Sequence of chain 31.A:
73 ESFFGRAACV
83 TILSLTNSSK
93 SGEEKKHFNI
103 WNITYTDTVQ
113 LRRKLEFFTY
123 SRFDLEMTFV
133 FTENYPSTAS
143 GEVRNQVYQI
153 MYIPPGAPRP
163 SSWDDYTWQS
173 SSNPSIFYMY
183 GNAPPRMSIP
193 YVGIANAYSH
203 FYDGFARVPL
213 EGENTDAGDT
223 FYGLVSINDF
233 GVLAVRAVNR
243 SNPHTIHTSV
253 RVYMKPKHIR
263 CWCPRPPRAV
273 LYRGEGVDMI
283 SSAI

Sequence of chain 35.C:
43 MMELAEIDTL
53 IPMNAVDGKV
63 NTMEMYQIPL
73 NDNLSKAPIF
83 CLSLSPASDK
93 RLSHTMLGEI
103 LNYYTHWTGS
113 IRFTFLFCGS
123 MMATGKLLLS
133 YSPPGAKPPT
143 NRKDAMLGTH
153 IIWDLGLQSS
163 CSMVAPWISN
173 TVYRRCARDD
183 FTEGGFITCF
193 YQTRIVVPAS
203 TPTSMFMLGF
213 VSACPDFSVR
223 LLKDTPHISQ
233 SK

The protein below binds the small molecule below.
Small molecule (SMILES): CC[C@H](C)[C@H](NC(=O)[C@@H](N)CC(C)C)C(=O)NCC(=O)N[C@@H](CCCN=C(N)N)C(=O)N[C@H](C=O)[C@@H](C)O

Binding-site contacts:
Ligand atom CZ contacts residue SER86 of chain 31.A at 3.2 Å.
Ligand atom NH2 contacts residue LYS98 of chain 31.A at 2.7 Å (salt-bridge).
Ligand atom CZ contacts residue LEU87 of chain 31.A at 4.2 Å (hydrophobic).
Ligand atom CD1 contacts residue ILE84 of chain 31.A at 4.0 Å (hydrophobic).
Ligand atom C contacts residue SER86 of chain 31.A at 3.6 Å.
Ligand atom CZ contacts residue ASN101 of chain 31.A at 3.7 Å.
Ligand atom CA contacts residue SER233 of chain 35.C at 3.6 Å.
Ligand atom NH1 contacts residue SER86 of chain 31.A at 3.4 Å (h-bond).
Ligand atom NH2 contacts residue ASN101 of chain 31.A at 3.7 Å.
Ligand atom CA contacts residue SER86 of chain 31.A at 4.0 Å.
Ligand atom O contacts residue LYS98 of chain 31.A at 3.8 Å.
Ligand atom CB contacts residue SER233 of chain 35.C at 4.1 Å.
Ligand atom CB contacts residue LYS234 of chain 35.C at 3.9 Å.
Ligand atom NH1 contacts residue LEU87 of chain 31.A at 3.9 Å.
Ligand atom N contacts residue LYS234 of chain 35.C at 1.5 Å.
Ligand atom O contacts residue SER86 of chain 31.A at 2.8 Å (h-bond).
Ligand atom NH1 contacts residue THR88 of chain 31.A at 3.8 Å.
Ligand atom NH1 contacts residue LYS98 of chain 31.A at 3.7 Å.
Ligand atom CD contacts residue ASN101 of chain 31.A at 3.2 Å.
Ligand atom C contacts residue LYS234 of chain 35.C at 3.0 Å.
Ligand atom O contacts residue THR88 of chain 31.A at 3.7 Å.
Ligand atom CG contacts residue SER86 of chain 31.A at 4.2 Å.
Ligand atom CZ contacts residue LYS98 of chain 31.A at 3.7 Å.
Ligand atom CA contacts residue LYS234 of chain 35.C at 2.5 Å.
Ligand atom CD2 contacts residue ILE84 of chain 31.A at 3.9 Å (hydrophobic).
Ligand atom NE contacts residue SER86 of chain 31.A at 3.6 Å.
Ligand atom C contacts residue THR88 of chain 31.A at 4.2 Å.
Ligand atom CB contacts residue SER86 of chain 31.A at 3.9 Å.
Ligand atom C contacts residue LYS98 of chain 31.A at 3.7 Å.
Ligand atom O contacts residue LYS234 of chain 35.C at 3.4 Å.
Ligand atom NE contacts residue ASN101 of chain 31.A at 3.0 Å (h-bond).
Ligand atom NH2 contacts residue LYS97 of chain 31.A at 3.6 Å (salt-bridge).
Ligand atom NH2 contacts residue PHE100 of chain 31.A at 2.8 Å (h-bond).
Ligand atom N contacts residue SER233 of chain 35.C at 3.0 Å (h-bond).
Ligand atom N contacts residue LYS234 of chain 35.C at 3.6 Å.
Ligand atom NH2 contacts residue LEU87 of chain 31.A at 3.9 Å.
Ligand atom N contacts residue SER86 of chain 31.A at 4.0 Å.
Ligand atom NH2 contacts residue SER86 of chain 31.A at 3.5 Å (h-bond).
Ligand atom CD contacts residue SER86 of chain 31.A at 3.5 Å.
Ligand atom CZ contacts residue PHE100 of chain 31.A at 4.1 Å (hydrophobic).